Sequence of chain 46.F:
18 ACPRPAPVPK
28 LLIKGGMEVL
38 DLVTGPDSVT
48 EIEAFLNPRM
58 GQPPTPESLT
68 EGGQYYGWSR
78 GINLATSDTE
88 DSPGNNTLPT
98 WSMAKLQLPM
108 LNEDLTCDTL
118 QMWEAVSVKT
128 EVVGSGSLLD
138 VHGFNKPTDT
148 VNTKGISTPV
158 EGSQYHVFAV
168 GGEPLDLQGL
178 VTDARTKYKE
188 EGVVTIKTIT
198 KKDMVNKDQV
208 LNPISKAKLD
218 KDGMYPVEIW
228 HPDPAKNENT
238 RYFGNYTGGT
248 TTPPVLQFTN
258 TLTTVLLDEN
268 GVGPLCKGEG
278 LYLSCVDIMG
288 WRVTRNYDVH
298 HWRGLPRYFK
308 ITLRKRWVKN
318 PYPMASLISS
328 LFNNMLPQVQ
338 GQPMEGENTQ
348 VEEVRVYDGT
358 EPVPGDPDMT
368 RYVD

Binding-site contacts:
Ligand atom O10 contacts residue THR291 of chain 46.F at 3.7 Å.
Ligand atom O1A contacts residue GLY78 of chain 46.F at 3.7 Å.
Ligand atom C11 contacts residue ASP85 of chain 50.F at 3.7 Å.
Ligand atom C7 contacts residue TYR72 of chain 46.F at 4.2 Å (hydrophobic).
Ligand atom O4 contacts residue HIS298 of chain 46.F at 3.1 Å (h-bond).
Ligand atom C1 contacts residue TYR72 of chain 46.F at 3.8 Å (hydrophobic).
Ligand atom O6 contacts residue ASN93 of chain 46.F at 2.9 Å (h-bond).
Ligand atom C3 contacts residue GLY78 of chain 46.F at 4.2 Å.
Ligand atom C5 contacts residue ASN93 of chain 46.F at 4.2 Å.
Ligand atom O4 contacts residue ASN80 of chain 46.F at 4.2 Å.
Ligand atom C3 contacts residue VAL296 of chain 46.F at 3.5 Å (hydrophobic).
Ligand atom O1B contacts residue ARG77 of chain 46.F at 2.9 Å (salt-bridge).
Ligand atom O1B contacts residue TYR72 of chain 46.F at 4.1 Å.
Ligand atom C4 contacts residue TYR72 of chain 46.F at 3.5 Å (hydrophobic).
Ligand atom O4 contacts residue GLY78 of chain 46.F at 3.1 Å.
Ligand atom C2 contacts residue GLY78 of chain 46.F at 4.2 Å.
Ligand atom O1A contacts residue ARG77 of chain 46.F at 3.0 Å (salt-bridge).
Ligand atom C3 contacts residue HIS298 of chain 46.F at 4.1 Å.
Ligand atom O1A contacts residue TYR72 of chain 46.F at 3.2 Å.
Ligand atom O8 contacts residue TYR72 of chain 46.F at 4.2 Å.
Ligand atom O10 contacts residue ASN293 of chain 46.F at 3.5 Å (h-bond).
Ligand atom C4 contacts residue VAL296 of chain 46.F at 4.3 Å (hydrophobic).
Ligand atom C6 contacts residue THR94 of chain 46.F at 4.2 Å.
Ligand atom C6 contacts residue TYR72 of chain 46.F at 3.6 Å (hydrophobic).
Ligand atom C4 contacts residue HIS298 of chain 46.F at 4.1 Å.
Ligand atom O3 contacts residue ASN80 of chain 46.F at 4.0 Å.
Ligand atom C1 contacts residue ARG77 of chain 46.F at 3.5 Å.
Ligand atom C10 contacts residue TYR72 of chain 46.F at 4.1 Å (hydrophobic).
Ligand atom C6 contacts residue ASN93 of chain 46.F at 3.1 Å.
Ligand atom O4 contacts residue ILE79 of chain 46.F at 3.5 Å (h-bond).
Ligand atom O4 contacts residue VAL296 of chain 46.F at 3.8 Å.
Ligand atom C3 contacts residue GLY78 of chain 46.F at 4.0 Å.
Ligand atom C5 contacts residue TYR72 of chain 46.F at 3.6 Å (hydrophobic).
Ligand atom O8 contacts residue ARG77 of chain 46.F at 3.9 Å.
Ligand atom N5 contacts residue TYR72 of chain 46.F at 3.1 Å (h-bond).
Ligand atom O3 contacts residue GLY78 of chain 46.F at 3.7 Å.
Ligand atom C3 contacts residue ARG77 of chain 46.F at 3.9 Å.
Ligand atom O4 contacts residue TYR72 of chain 46.F at 4.3 Å.
Ligand atom O4 contacts residue THR291 of chain 46.F at 3.3 Å.
Ligand atom C4 contacts residue GLY78 of chain 46.F at 3.4 Å.

A protein and the small-molecule ligand that binds it are described below.
Small molecule (SMILES): CC(=O)N[C@H]1[C@H]([C@H](O)[C@H](O)CO)O[C@@](O[C@H]2[C@@H](O)[C@@H](CO)O[C@@H](O[C@H]3[C@H](O)[C@@H](O)[C@H](O)O[C@@H]3CO)[C@@H]2O)(C(=O)O)C[C@@H]1O

Sequence of chain 50.F:
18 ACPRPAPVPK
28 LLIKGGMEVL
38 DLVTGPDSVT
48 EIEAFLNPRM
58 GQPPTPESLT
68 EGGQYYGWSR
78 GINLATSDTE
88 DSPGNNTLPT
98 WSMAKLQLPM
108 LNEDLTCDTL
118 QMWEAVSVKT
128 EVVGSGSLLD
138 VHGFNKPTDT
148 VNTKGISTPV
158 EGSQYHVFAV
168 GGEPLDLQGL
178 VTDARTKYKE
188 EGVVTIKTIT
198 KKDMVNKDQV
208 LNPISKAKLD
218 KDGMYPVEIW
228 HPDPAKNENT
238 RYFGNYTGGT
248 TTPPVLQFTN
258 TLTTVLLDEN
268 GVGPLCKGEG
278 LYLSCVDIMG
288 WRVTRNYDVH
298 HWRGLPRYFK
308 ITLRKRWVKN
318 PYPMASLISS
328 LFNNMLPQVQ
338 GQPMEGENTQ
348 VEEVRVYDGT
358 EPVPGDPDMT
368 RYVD